This small molecule binds to this protein.
Small molecule (SMILES): CC(=O)N[C@@H]1[C@@H](O)[C@H](O)[C@@H](CO)O[C@H]1O

Binding-site contacts:
Ligand atom N2 contacts residue ASN201 of chain 2.A at 3.5 Å (h-bond).
Ligand atom O6 contacts residue GLU202 of chain 2.A at 4.5 Å.
Ligand atom C3 contacts residue ASN201 of chain 2.A at 3.6 Å.
Ligand atom O6 contacts residue ASN201 of chain 2.A at 4.0 Å.
Ligand atom C7 contacts residue ASN201 of chain 2.A at 4.4 Å.
Ligand atom C5 contacts residue ASN201 of chain 2.A at 3.3 Å.
Ligand atom C2 contacts residue ASN201 of chain 2.A at 2.6 Å.
Ligand atom C6 contacts residue ASN201 of chain 2.A at 3.5 Å.
Ligand atom C1 contacts residue ASN201 of chain 2.A at 1.4 Å.
Ligand atom O5 contacts residue ASN201 of chain 2.A at 2.5 Å (h-bond).
Ligand atom C4 contacts residue ASN201 of chain 2.A at 3.6 Å.

Sequence of chain 2.A:
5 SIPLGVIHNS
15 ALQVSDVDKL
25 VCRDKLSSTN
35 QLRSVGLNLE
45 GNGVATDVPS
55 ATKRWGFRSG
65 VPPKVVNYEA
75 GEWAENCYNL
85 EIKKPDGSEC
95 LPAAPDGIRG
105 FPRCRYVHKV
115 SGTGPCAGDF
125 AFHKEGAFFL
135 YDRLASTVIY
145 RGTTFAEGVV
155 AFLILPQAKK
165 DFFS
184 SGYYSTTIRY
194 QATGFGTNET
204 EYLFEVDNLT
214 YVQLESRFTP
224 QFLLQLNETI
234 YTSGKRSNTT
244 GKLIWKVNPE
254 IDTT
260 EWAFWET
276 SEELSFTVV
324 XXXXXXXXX